A small-molecule ligand and the protein it binds are described below.
Small molecule (SMILES): CC(=O)N[C@@H]1[C@@H](O)[C@H](O)[C@@H](CO)O[C@H]1O

Binding-site contacts:
Ligand atom N2 contacts residue ASN324 of chain 1.F at 2.9 Å (h-bond).
Ligand atom C2 contacts residue ASN324 of chain 1.F at 2.4 Å.
Ligand atom C4 contacts residue ASN324 of chain 1.F at 4.2 Å.
Ligand atom C3 contacts residue ASN324 of chain 1.F at 3.8 Å.
Ligand atom C7 contacts residue ASN324 of chain 1.F at 3.9 Å.
Ligand atom C1 contacts residue ASN324 of chain 1.F at 1.4 Å.
Ligand atom C5 contacts residue ASN324 of chain 1.F at 3.7 Å.
Ligand atom O5 contacts residue ASN324 of chain 1.F at 2.4 Å (h-bond).

Sequence of chain 1.F:
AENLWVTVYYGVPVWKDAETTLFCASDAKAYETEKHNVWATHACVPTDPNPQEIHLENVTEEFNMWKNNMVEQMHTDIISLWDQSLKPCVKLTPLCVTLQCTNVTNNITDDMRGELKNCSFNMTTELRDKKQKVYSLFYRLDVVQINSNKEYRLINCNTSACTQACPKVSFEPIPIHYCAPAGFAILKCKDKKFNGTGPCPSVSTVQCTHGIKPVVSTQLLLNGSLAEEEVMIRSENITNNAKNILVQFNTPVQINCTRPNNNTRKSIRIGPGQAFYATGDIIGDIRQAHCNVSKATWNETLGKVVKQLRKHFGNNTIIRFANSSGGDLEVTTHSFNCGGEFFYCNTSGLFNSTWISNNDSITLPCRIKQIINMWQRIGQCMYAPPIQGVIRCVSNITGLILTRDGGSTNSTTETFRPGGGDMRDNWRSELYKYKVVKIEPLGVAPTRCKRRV